Sequence of chain 1.A:
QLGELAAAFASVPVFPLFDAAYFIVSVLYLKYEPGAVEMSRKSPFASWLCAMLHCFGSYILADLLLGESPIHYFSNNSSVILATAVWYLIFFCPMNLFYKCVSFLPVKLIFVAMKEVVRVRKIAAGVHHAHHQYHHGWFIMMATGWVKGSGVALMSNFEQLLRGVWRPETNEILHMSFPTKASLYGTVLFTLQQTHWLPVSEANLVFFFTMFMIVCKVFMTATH

Sequence of chain 3.A:
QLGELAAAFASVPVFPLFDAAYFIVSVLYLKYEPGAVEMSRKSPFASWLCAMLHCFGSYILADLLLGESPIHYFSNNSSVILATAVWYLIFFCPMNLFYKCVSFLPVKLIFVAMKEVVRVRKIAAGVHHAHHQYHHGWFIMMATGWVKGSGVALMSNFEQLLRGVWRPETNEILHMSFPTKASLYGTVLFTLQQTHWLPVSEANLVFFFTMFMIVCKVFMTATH

The protein below binds the small molecule below.
Small molecule (SMILES): CC/C=C/C/C=C/C/C=C/CCCC(=O)O[C@H](CO)COC(=O)CCCCCCCCCCC

Binding-site contacts:
Ligand atom C37 contacts residue PRO77 of chain 1.A at 4.0 Å (hydrophobic).
Ligand atom C14 contacts residue VAL154 of chain 3.A at 4.0 Å (hydrophobic).
Ligand atom C7 contacts residue PHE146 of chain 3.A at 4.0 Å (hydrophobic).
Ligand atom O19 contacts residue PHE81 of chain 1.A at 3.7 Å.
Ligand atom C8 contacts residue ALA150 of chain 3.A at 3.6 Å (hydrophobic).
Ligand atom C33 contacts residue PHE81 of chain 1.A at 4.2 Å (hydrophobic).
Ligand atom C10 contacts residue PHE52 of chain 1.A at 4.0 Å (hydrophobic).
Ligand atom O19 contacts residue ALA150 of chain 3.A at 4.2 Å.
Ligand atom C32 contacts residue ILE78 of chain 1.A at 3.7 Å (hydrophobic).
Ligand atom C19 contacts residue LEU161 of chain 3.A at 4.0 Å (hydrophobic).
Ligand atom O18 contacts residue TRP55 of chain 1.A at 3.6 Å.
Ligand atom C33 contacts residue ILE67 of chain 1.A at 4.1 Å (hydrophobic).
Ligand atom C10 contacts residue TRP153 of chain 3.A at 3.5 Å (hydrophobic).
Ligand atom C33 contacts residue ILE78 of chain 1.A at 4.1 Å (hydrophobic).
Ligand atom C21 contacts residue MET162 of chain 3.A at 4.2 Å (hydrophobic).
Ligand atom C32 contacts residue LEU56 of chain 1.A at 3.9 Å (hydrophobic).
Ligand atom C7 contacts residue ALA150 of chain 3.A at 3.6 Å (hydrophobic).
Ligand atom O16 contacts residue PHE52 of chain 1.A at 3.6 Å.
Ligand atom O17 contacts residue LEU56 of chain 1.A at 4.0 Å.
Ligand atom C9 contacts residue TRP55 of chain 1.A at 3.5 Å (hydrophobic).
Ligand atom C12 contacts residue TRP153 of chain 3.A at 3.8 Å (hydrophobic).
Ligand atom C35 contacts residue ILE78 of chain 1.A at 3.7 Å (hydrophobic).
Ligand atom C11 contacts residue PHE81 of chain 1.A at 4.1 Å (hydrophobic).
Ligand atom C37 contacts residue LEU72 of chain 3.A at 4.0 Å (hydrophobic).
Ligand atom C33 contacts residue LEU56 of chain 1.A at 3.8 Å (hydrophobic).
Ligand atom O16 contacts residue TRP153 of chain 3.A at 3.7 Å.
Ligand atom C17 contacts residue LEU161 of chain 3.A at 4.0 Å (hydrophobic).
Ligand atom O13 contacts residue PHE52 of chain 1.A at 4.0 Å.
Ligand atom O17 contacts residue TRP153 of chain 3.A at 3.3 Å.
Ligand atom C13 contacts residue TRP153 of chain 3.A at 4.2 Å (hydrophobic).
Ligand atom C12 contacts residue ALA150 of chain 3.A at 3.6 Å (hydrophobic).
Ligand atom C7 contacts residue MET149 of chain 3.A at 3.6 Å (hydrophobic).
Ligand atom C41 contacts residue LEU71 of chain 1.A at 3.9 Å (hydrophobic).
Ligand atom C8 contacts residue PHE146 of chain 3.A at 4.2 Å (hydrophobic).
Ligand atom O19 contacts residue PHE146 of chain 3.A at 4.0 Å.
Ligand atom C19 contacts residue LEU68 of chain 3.A at 4.2 Å (hydrophobic).
Ligand atom C31 contacts residue PHE81 of chain 1.A at 3.4 Å (hydrophobic).
Ligand atom C31 contacts residue LEU56 of chain 1.A at 4.0 Å (hydrophobic).
Ligand atom C34 contacts residue LEU56 of chain 1.A at 4.1 Å (hydrophobic).
Ligand atom O17 contacts residue PHE52 of chain 1.A at 3.5 Å.